Sequence of chain 1.F:
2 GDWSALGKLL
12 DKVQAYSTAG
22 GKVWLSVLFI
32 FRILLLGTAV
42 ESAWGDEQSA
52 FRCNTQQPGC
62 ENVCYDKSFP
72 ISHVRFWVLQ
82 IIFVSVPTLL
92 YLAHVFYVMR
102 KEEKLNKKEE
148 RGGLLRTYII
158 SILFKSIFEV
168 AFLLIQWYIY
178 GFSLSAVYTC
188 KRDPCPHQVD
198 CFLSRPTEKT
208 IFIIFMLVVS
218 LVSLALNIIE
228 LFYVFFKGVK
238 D

This small molecule binds to this protein.
Small molecule (SMILES): CC(C)CCC[C@@H](C)[C@H]1CC[C@H]2[C@@H]3CC=C4C[C@@H](OC(=O)CCC(=O)O)CC[C@]4(C)[C@H]3CC[C@]12C

Binding-site contacts:
Ligand atom OAW contacts residue THR89 of chain 1.F at 4.1 Å.
Ligand atom CAM contacts residue LEU26 of chain 1.F at 4.4 Å (hydrophobic).
Ligand atom OAG contacts residue LEU26 of chain 1.F at 3.3 Å.
Ligand atom CAD contacts residue PHE30 of chain 1.F at 4.4 Å (hydrophobic).
Ligand atom CAX contacts residue TYR155 of chain 1.F at 4.4 Å (hydrophobic).
Ligand atom CAI contacts residue SER86 of chain 1.F at 4.1 Å.
Ligand atom OAH contacts residue TYR155 of chain 1.F at 3.4 Å (h-bond).
Ligand atom CBD contacts residue PHE30 of chain 1.F at 4.3 Å (hydrophobic).
Ligand atom OAW contacts residue LEU26 of chain 1.F at 3.4 Å.
Ligand atom OAF contacts residue VAL14 of chain 1.F at 4.3 Å.
Ligand atom CAK contacts residue THR89 of chain 1.F at 4.1 Å.
Ligand atom CAI contacts residue THR89 of chain 1.F at 3.5 Å.
Ligand atom CAI contacts residue PHE30 of chain 1.F at 4.5 Å (hydrophobic).
Ligand atom CAY contacts residue LEU26 of chain 1.F at 3.4 Å (hydrophobic).
Ligand atom CBC contacts residue THR89 of chain 1.F at 3.7 Å.
Ligand atom CAZ contacts residue THR89 of chain 1.F at 4.0 Å.
Ligand atom CAK contacts residue PHE30 of chain 1.F at 4.1 Å (hydrophobic).
Ligand atom OAH contacts residue SER18 of chain 1.F at 4.1 Å.
Ligand atom CAL contacts residue THR89 of chain 1.F at 4.4 Å.
Ligand atom CAK contacts residue SER86 of chain 1.F at 3.8 Å.
Ligand atom CAV contacts residue THR89 of chain 1.F at 4.1 Å.
Ligand atom CAM contacts residue THR89 of chain 1.F at 4.0 Å.
Ligand atom OAF contacts residue GLN15 of chain 1.F at 4.2 Å.